Sequence of chain 1.F:
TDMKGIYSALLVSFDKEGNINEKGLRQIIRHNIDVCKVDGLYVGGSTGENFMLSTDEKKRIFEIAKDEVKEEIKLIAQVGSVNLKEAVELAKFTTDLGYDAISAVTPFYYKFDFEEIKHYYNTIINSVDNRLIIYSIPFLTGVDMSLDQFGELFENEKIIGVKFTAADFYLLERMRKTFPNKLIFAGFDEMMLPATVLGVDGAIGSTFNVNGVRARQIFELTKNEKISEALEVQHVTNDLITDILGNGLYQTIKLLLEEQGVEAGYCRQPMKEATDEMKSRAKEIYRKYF

Sequence of chain 1.H:
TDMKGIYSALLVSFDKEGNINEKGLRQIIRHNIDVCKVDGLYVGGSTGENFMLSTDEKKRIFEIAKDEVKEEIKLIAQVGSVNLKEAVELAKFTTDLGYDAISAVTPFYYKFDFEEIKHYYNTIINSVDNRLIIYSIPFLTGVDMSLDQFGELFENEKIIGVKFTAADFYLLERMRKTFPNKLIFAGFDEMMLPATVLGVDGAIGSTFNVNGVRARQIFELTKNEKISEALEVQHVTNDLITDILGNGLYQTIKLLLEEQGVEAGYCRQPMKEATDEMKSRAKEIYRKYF

Binding-site contacts:
Ligand atom C4 contacts residue ARG186 of chain 1.F at 4.0 Å.
Ligand atom C4 contacts residue TYR182 of chain 1.F at 3.7 Å (hydrophobic).
Ligand atom O contacts residue LEU159 of chain 1.F at 4.0 Å.
Ligand atom OXT contacts residue SER158 of chain 1.F at 4.2 Å.
Ligand atom C3 contacts residue TYR182 of chain 1.F at 4.3 Å (hydrophobic).
Ligand atom C contacts residue ASP160 of chain 1.F at 3.6 Å.
Ligand atom O contacts residue THR254 of chain 1.H at 4.5 Å.
Ligand atom C2 contacts residue LEU159 of chain 1.F at 3.9 Å (hydrophobic).
Ligand atom C contacts residue LEU159 of chain 1.F at 3.6 Å (hydrophobic).
Ligand atom O contacts residue ASP160 of chain 1.F at 3.8 Å.
Ligand atom OXT contacts residue LEU159 of chain 1.F at 3.6 Å.
Ligand atom O3 contacts residue SER158 of chain 1.F at 4.0 Å.
Ligand atom OXT contacts residue ASP160 of chain 1.F at 2.7 Å (salt-bridge).
Ligand atom O3 contacts residue LEU159 of chain 1.F at 3.7 Å.

A small-molecule ligand and the protein it binds are described below.
Small molecule (SMILES): CCC(=O)C(=O)O